Sequence of chain 1.B:
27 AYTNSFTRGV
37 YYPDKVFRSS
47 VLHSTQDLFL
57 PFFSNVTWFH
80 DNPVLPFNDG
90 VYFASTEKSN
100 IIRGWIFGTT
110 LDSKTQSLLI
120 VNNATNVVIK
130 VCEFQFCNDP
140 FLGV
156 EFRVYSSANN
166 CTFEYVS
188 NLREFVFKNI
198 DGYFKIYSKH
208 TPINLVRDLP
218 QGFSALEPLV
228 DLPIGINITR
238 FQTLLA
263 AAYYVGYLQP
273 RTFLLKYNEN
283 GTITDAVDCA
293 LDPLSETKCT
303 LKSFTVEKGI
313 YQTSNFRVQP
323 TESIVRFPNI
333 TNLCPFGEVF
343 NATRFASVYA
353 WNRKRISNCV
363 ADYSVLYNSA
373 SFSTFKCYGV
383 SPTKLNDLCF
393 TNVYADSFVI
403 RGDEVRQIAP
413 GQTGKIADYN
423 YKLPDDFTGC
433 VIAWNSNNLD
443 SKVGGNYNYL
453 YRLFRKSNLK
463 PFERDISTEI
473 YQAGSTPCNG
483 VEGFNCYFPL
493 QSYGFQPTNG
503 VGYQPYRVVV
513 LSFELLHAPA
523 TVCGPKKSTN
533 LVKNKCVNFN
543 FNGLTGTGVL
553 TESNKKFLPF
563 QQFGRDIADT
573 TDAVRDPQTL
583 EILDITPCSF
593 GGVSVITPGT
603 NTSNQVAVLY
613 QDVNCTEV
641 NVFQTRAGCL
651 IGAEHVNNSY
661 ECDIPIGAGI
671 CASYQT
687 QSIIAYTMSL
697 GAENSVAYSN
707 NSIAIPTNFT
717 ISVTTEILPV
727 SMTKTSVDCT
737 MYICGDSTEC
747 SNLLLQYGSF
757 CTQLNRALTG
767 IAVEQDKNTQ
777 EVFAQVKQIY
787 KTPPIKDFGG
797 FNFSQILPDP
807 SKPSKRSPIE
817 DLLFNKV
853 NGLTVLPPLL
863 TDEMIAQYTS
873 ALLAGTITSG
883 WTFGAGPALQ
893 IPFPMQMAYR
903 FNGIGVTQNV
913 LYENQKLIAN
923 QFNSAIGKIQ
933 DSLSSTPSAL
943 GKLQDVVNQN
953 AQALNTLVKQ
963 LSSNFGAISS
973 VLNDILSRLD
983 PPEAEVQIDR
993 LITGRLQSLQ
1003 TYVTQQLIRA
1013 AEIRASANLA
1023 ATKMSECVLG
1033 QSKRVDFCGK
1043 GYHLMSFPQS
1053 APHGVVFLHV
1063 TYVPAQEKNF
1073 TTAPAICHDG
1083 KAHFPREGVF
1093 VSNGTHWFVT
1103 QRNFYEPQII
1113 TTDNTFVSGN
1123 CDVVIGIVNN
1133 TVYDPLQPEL

Sequence of chain 1.C:
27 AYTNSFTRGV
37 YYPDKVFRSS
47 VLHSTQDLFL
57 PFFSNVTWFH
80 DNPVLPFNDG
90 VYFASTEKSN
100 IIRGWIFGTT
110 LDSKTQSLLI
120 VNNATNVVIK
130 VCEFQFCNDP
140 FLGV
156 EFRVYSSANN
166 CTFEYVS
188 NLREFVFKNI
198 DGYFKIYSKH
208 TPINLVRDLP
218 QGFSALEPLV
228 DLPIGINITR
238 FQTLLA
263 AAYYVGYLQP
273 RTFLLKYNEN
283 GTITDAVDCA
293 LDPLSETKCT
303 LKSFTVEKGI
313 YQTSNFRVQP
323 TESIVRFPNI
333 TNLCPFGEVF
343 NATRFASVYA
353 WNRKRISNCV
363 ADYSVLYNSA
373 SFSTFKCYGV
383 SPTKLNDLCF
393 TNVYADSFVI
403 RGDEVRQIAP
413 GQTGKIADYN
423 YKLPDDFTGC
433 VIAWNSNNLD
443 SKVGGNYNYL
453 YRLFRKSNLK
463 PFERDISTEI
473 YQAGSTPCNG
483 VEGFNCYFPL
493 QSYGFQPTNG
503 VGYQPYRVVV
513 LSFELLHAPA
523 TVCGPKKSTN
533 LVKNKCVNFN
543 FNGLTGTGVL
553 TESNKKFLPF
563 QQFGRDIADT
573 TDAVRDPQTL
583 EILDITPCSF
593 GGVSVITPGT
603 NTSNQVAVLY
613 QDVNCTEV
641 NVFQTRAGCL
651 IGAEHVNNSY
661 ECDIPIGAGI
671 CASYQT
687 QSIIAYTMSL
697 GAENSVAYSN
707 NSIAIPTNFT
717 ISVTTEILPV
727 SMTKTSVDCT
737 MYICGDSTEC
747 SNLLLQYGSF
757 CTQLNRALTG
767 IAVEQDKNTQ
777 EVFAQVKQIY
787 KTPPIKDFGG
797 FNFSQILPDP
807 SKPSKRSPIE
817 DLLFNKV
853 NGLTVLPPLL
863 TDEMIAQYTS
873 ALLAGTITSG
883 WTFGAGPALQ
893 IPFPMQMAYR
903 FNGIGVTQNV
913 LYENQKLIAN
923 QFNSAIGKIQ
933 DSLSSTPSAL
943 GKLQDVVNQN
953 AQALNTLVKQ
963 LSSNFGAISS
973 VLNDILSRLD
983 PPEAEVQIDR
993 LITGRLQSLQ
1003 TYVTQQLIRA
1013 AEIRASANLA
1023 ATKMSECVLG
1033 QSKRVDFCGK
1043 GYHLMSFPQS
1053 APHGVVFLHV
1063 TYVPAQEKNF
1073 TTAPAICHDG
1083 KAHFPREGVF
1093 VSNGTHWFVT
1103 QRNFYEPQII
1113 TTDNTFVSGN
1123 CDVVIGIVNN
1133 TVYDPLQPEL

Binding-site contacts:
Ligand atom C8 contacts residue ILE1127 of chain 1.B at 3.6 Å (hydrophobic).
Ligand atom O6 contacts residue ASN706 of chain 1.B at 4.2 Å.
Ligand atom C1 contacts residue ASN706 of chain 1.B at 1.5 Å.
Ligand atom C5 contacts residue ASN706 of chain 1.B at 3.7 Å.
Ligand atom O7 contacts residue ASN706 of chain 1.B at 3.4 Å (h-bond).
Ligand atom C4 contacts residue ASN706 of chain 1.B at 4.2 Å.
Ligand atom C8 contacts residue GLY1128 of chain 1.B at 3.7 Å.
Ligand atom C7 contacts residue ASN706 of chain 1.B at 3.3 Å.
Ligand atom O7 contacts residue ILE1127 of chain 1.B at 4.5 Å.
Ligand atom C8 contacts residue ASN706 of chain 1.B at 4.4 Å.
Ligand atom C3 contacts residue ASN706 of chain 1.B at 3.8 Å.
Ligand atom N2 contacts residue ASN706 of chain 1.B at 2.9 Å (h-bond).
Ligand atom O5 contacts residue ASP793 of chain 1.C at 4.4 Å.
Ligand atom C6 contacts residue ASN706 of chain 1.B at 4.4 Å.
Ligand atom C2 contacts residue ASN706 of chain 1.B at 2.5 Å.
Ligand atom O5 contacts residue ASN706 of chain 1.B at 2.4 Å (h-bond).

A protein and the small-molecule ligand that binds it are described below.
Small molecule (SMILES): CC(=O)N[C@@H]1[C@@H](O)[C@H](O)[C@@H](CO)O[C@H]1O